A small-molecule ligand and the protein it binds are described below.
Small molecule (SMILES): N[C@@H](CO)C(=O)O

Binding-site contacts:
Ligand atom O contacts residue PHE485 of chain 2.A at 3.5 Å.
Ligand atom OXT contacts residue PHE185 of chain 2.A at 4.2 Å.
Ligand atom CB contacts residue SER323 of chain 2.A at 4.2 Å.
Ligand atom C contacts residue ALA478 of chain 2.A at 3.8 Å (hydrophobic).
Ligand atom OG contacts residue PHE185 of chain 2.A at 3.3 Å.
Ligand atom O contacts residue THR476 of chain 2.A at 3.9 Å.
Ligand atom N contacts residue GLU137 of chain 2.A at 4.3 Å.
Ligand atom OXT contacts residue THR476 of chain 2.A at 3.9 Å.
Ligand atom OXT contacts residue LYS321 of chain 2.A at 4.2 Å.
Ligand atom N contacts residue PHE485 of chain 2.A at 3.6 Å.
Ligand atom OXT contacts residue ALA478 of chain 2.A at 4.3 Å.
Ligand atom CB contacts residue PHE185 of chain 2.A at 3.9 Å (hydrophobic).
Ligand atom OG contacts residue SER323 of chain 2.A at 3.2 Å (h-bond).
Ligand atom OG contacts residue LYS321 of chain 2.A at 4.0 Å.
Ligand atom CB contacts residue PHE485 of chain 2.A at 3.9 Å (hydrophobic).
Ligand atom C contacts residue THR476 of chain 2.A at 4.3 Å.
Ligand atom CA contacts residue PHE185 of chain 2.A at 4.5 Å (hydrophobic).
Ligand atom OXT contacts residue SER323 of chain 2.A at 2.8 Å (h-bond).
Ligand atom CB contacts residue CYS322 of chain 2.A at 3.5 Å (hydrophobic).
Ligand atom CA contacts residue PHE485 of chain 2.A at 4.1 Å (hydrophobic).
Ligand atom OXT contacts residue GLY477 of chain 2.A at 3.0 Å (h-bond).
Ligand atom C contacts residue SER323 of chain 2.A at 3.4 Å.
Ligand atom CA contacts residue SER323 of chain 2.A at 4.4 Å.
Ligand atom C contacts residue GLY477 of chain 2.A at 3.4 Å.
Ligand atom O contacts residue SER323 of chain 2.A at 3.7 Å.
Ligand atom N contacts residue ALA478 of chain 2.A at 4.1 Å.
Ligand atom O contacts residue ALA478 of chain 2.A at 3.0 Å (h-bond).
Ligand atom OG contacts residue CYS322 of chain 2.A at 3.4 Å (h-bond).
Ligand atom C contacts residue PHE485 of chain 2.A at 4.2 Å (hydrophobic).
Ligand atom O contacts residue GLY477 of chain 2.A at 3.2 Å (h-bond).

Sequence of chain 2.A:
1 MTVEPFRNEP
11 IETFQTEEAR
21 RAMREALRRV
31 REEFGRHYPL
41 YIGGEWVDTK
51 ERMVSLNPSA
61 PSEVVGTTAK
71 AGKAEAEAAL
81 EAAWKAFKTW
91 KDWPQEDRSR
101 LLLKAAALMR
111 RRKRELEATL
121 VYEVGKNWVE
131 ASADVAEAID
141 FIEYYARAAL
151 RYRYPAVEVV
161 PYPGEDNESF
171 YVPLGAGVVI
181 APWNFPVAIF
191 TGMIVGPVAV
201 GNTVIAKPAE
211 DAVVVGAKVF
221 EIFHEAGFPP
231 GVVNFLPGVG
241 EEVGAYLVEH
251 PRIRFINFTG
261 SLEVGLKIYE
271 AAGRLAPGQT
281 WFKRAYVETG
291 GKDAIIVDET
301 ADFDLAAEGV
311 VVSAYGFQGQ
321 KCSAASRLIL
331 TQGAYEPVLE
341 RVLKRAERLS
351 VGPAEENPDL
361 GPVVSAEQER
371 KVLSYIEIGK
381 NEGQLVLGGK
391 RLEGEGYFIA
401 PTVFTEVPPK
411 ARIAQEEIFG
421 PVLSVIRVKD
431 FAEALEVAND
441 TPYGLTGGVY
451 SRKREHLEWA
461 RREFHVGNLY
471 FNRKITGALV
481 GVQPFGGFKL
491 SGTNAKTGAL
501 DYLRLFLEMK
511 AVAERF